The small molecule below binds the protein below.
Small molecule (SMILES): CN(Cc1cc([C@H](CC(=O)O)c2ccc3c(c2)nnn3C)ccc1Cl)S(=O)(=O)c1ccccc1

Sequence of chain 1.A:
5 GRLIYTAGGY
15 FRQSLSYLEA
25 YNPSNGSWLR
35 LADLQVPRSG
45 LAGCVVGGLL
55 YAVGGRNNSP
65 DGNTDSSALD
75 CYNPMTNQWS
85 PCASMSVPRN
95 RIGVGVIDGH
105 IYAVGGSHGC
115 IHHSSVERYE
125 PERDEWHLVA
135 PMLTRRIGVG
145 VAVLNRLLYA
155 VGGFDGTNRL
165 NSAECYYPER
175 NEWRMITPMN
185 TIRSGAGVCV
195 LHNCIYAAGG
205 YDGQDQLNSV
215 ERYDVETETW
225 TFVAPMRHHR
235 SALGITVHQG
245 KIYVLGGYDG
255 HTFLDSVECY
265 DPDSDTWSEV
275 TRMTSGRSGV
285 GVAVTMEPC

Binding-site contacts:
Ligand atom N23 contacts residue GLN210 of chain 1.A at 3.0 Å (h-bond).
Ligand atom N21 contacts residue TYR205 of chain 1.A at 3.7 Å.
Ligand atom O15 contacts residue ARG163 of chain 1.A at 2.7 Å (salt-bridge).
Ligand atom O28 contacts residue SER282 of chain 1.A at 2.5 Å (h-bond).
Ligand atom C13 contacts residue SER188 of chain 1.A at 3.5 Å.
Ligand atom C19 contacts residue TYR205 of chain 1.A at 3.7 Å (hydrophobic).
Ligand atom C7 contacts residue GLY189 of chain 1.A at 3.5 Å.
Ligand atom C9 contacts residue ARG95 of chain 1.A at 3.7 Å.
Ligand atom C25 contacts residue TYR205 of chain 1.A at 3.4 Å (hydrophobic).
Ligand atom C34 contacts residue TYR14 of chain 1.A at 3.4 Å (hydrophobic).
Ligand atom C20 contacts residue TYR205 of chain 1.A at 3.7 Å (hydrophobic).
Ligand atom C33 contacts residue TYR14 of chain 1.A at 3.5 Å (hydrophobic).
Ligand atom O15 contacts residue PHE158 of chain 1.A at 3.6 Å.
Ligand atom C8 contacts residue GLY189 of chain 1.A at 3.7 Å.
Ligand atom N23 contacts residue SER235 of chain 1.A at 3.6 Å.
Ligand atom O16 contacts residue SER188 of chain 1.A at 2.7 Å (h-bond).
Ligand atom N23 contacts residue TYR205 of chain 1.A at 3.5 Å.
Ligand atom N24 contacts residue TYR205 of chain 1.A at 3.4 Å.
Ligand atom C14 contacts residue ARG163 of chain 1.A at 3.5 Å.
Ligand atom C1 contacts residue ALA236 of chain 1.A at 3.4 Å (hydrophobic).
Ligand atom O29 contacts residue GLY44 of chain 1.A at 3.4 Å (h-bond).
Ligand atom C32 contacts residue ASN62 of chain 1.A at 3.6 Å.
Ligand atom O28 contacts residue GLY283 of chain 1.A at 3.3 Å (h-bond).
Ligand atom C25 contacts residue SER235 of chain 1.A at 3.6 Å.
Ligand atom CL1 contacts residue GLY44 of chain 1.A at 3.7 Å.
Ligand atom C26 contacts residue TYR205 of chain 1.A at 3.5 Å (hydrophobic).
Ligand atom C14 contacts residue SER188 of chain 1.A at 3.4 Å.
Ligand atom N24 contacts residue SER235 of chain 1.A at 2.7 Å (h-bond).
Ligand atom C9 contacts residue ALA236 of chain 1.A at 3.7 Å (hydrophobic).
Ligand atom C7 contacts residue GLY142 of chain 1.A at 3.7 Å.
Ligand atom O29 contacts residue SER43 of chain 1.A at 3.5 Å.
Ligand atom O29 contacts residue GLY283 of chain 1.A at 3.6 Å.
Ligand atom C35 contacts residue TYR14 of chain 1.A at 3.5 Å (hydrophobic).
Ligand atom C13 contacts residue ILE141 of chain 1.A at 3.7 Å (hydrophobic).
Ligand atom O16 contacts residue ARG163 of chain 1.A at 3.0 Å (salt-bridge).
Ligand atom C4 contacts residue ARG95 of chain 1.A at 3.6 Å.
Ligand atom N2 contacts residue ALA236 of chain 1.A at 3.5 Å.
Ligand atom N23 contacts residue TYR252 of chain 1.A at 3.5 Å.
Ligand atom C11 contacts residue SER188 of chain 1.A at 3.6 Å.
Ligand atom O16 contacts residue PHE158 of chain 1.A at 3.6 Å.